Sequence of chain 41.A:
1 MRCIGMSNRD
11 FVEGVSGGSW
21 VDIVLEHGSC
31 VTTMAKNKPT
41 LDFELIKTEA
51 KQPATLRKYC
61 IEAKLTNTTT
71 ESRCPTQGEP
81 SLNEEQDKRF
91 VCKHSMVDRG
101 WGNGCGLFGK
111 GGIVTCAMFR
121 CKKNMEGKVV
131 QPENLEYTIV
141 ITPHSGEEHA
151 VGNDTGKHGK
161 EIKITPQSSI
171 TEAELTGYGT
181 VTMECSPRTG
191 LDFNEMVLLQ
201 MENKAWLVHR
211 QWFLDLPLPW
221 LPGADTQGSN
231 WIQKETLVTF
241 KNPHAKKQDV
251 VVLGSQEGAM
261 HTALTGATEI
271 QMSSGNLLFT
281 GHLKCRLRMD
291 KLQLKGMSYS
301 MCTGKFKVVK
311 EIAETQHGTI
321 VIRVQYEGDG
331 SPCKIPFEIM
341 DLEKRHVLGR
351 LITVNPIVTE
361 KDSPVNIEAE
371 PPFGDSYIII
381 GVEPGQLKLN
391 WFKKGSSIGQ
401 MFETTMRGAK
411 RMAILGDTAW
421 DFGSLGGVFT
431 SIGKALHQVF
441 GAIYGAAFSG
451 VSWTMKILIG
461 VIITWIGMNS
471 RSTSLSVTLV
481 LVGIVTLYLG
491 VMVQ

Sequence of chain 41.C:
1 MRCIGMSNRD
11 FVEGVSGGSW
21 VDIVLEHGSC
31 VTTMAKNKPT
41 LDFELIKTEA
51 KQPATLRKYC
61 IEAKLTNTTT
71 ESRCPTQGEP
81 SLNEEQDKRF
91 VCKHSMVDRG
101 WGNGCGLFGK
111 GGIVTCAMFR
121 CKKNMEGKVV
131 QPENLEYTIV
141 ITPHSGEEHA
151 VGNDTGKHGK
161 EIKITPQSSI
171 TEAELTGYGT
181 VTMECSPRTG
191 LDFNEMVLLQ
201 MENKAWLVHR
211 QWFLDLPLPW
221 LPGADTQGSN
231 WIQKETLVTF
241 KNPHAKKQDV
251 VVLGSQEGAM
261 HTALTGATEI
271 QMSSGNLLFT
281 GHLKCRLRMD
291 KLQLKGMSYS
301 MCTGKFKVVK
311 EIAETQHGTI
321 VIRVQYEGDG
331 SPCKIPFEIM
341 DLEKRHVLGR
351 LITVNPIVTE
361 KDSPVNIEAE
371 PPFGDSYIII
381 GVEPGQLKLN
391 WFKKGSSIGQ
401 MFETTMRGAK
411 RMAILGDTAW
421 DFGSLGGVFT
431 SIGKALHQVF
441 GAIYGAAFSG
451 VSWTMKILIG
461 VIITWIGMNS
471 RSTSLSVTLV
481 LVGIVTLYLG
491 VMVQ

This protein binds this small molecule.
Small molecule (SMILES): CC(=O)N[C@@H]1[C@@H](O)[C@H](O)[C@@H](CO)O[C@H]1O

Binding-site contacts:
Ligand atom C7 contacts residue HIS149 of chain 41.A at 4.2 Å.
Ligand atom O3 contacts residue HIS149 of chain 41.A at 4.4 Å.
Ligand atom C2 contacts residue ASN153 of chain 41.A at 2.5 Å.
Ligand atom C5 contacts residue ASN153 of chain 41.A at 3.7 Å.
Ligand atom O7 contacts residue ASN153 of chain 41.A at 4.0 Å.
Ligand atom C1 contacts residue ASN153 of chain 41.A at 1.4 Å.
Ligand atom O5 contacts residue HIS158 of chain 41.A at 3.1 Å.
Ligand atom C8 contacts residue TRP101 of chain 41.C at 3.6 Å (hydrophobic).
Ligand atom C2 contacts residue HIS149 of chain 41.A at 3.6 Å.
Ligand atom C1 contacts residue THR155 of chain 41.A at 3.9 Å.
Ligand atom O5 contacts residue HIS149 of chain 41.A at 4.1 Å.
Ligand atom C1 contacts residue HIS149 of chain 41.A at 4.0 Å.
Ligand atom N2 contacts residue HIS149 of chain 41.A at 4.3 Å.
Ligand atom C7 contacts residue ASN153 of chain 41.A at 3.7 Å.
Ligand atom C3 contacts residue ASN153 of chain 41.A at 3.8 Å.
Ligand atom C5 contacts residue HIS158 of chain 41.A at 4.1 Å.
Ligand atom N2 contacts residue ASN153 of chain 41.A at 2.9 Å (h-bond).
Ligand atom C5 contacts residue LYS157 of chain 41.A at 4.1 Å.
Ligand atom C4 contacts residue ASN153 of chain 41.A at 4.2 Å.
Ligand atom O5 contacts residue ASN153 of chain 41.A at 2.4 Å (h-bond).
Ligand atom C8 contacts residue ASN103 of chain 41.C at 4.5 Å.
Ligand atom C6 contacts residue HIS158 of chain 41.A at 3.8 Å.
Ligand atom C1 contacts residue HIS158 of chain 41.A at 4.0 Å.
Ligand atom O6 contacts residue LYS157 of chain 41.A at 3.8 Å.
Ligand atom O7 contacts residue HIS149 of chain 41.A at 3.3 Å.
Ligand atom C6 contacts residue LYS157 of chain 41.A at 3.8 Å.
Ligand atom C8 contacts residue GLY102 of chain 41.C at 3.3 Å.
Ligand atom O5 contacts residue LYS157 of chain 41.A at 4.5 Å.
Ligand atom O5 contacts residue THR155 of chain 41.A at 4.3 Å.